This small molecule binds to this protein.
Small molecule (SMILES): CC[C@H]1OC(=O)[C@H](C)[C@@H](O[C@H]2C[C@@](C)(OC)[C@@H](O)[C@H](C)O2)[C@H](C)[C@@H](O[C@@H]2O[C@H](C)C[C@H](N(C)C)[C@H]2O)[C@](C)(OC)C[C@@H](C)C(=O)[C@H](C)[C@@H](O)[C@]1(C)O

Sequence of chain 1.A:
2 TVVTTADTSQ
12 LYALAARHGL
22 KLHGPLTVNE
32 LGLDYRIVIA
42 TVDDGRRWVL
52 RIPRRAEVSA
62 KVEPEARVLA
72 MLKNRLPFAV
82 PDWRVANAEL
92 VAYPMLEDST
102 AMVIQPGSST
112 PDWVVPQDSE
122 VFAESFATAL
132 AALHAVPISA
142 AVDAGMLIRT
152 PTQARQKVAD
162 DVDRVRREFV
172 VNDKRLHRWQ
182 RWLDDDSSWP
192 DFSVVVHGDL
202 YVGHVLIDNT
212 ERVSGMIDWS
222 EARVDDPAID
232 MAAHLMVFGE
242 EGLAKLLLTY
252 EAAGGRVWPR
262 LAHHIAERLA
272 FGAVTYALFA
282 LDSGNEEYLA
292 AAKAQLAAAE

Sequence of chain 2.A:
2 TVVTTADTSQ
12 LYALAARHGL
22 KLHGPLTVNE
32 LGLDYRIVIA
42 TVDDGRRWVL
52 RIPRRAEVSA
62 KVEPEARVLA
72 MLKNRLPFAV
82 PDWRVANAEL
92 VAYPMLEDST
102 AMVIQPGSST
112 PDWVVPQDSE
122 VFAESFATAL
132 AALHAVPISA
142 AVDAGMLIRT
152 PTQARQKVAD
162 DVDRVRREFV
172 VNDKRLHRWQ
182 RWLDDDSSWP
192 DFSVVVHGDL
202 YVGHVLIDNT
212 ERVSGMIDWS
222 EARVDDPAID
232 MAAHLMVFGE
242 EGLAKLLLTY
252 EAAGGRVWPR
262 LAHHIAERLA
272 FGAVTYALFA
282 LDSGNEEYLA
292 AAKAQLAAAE

Binding-site contacts:
Ligand atom C37 contacts residue VAL3 of chain 2.A at 3.8 Å (hydrophobic).
Ligand atom C34 contacts residue SER109 of chain 1.A at 3.9 Å.
Ligand atom C14 contacts residue MET237 of chain 1.A at 3.6 Å (hydrophobic).
Ligand atom C36 contacts residue MET103 of chain 1.A at 4.1 Å (hydrophobic).
Ligand atom C15 contacts residue ALA234 of chain 1.A at 4.1 Å (hydrophobic).
Ligand atom N1 contacts residue ASP200 of chain 1.A at 2.7 Å (salt-bridge).
Ligand atom C20 contacts residue ASP200 of chain 1.A at 3.7 Å.
Ligand atom C37 contacts residue VAL238 of chain 1.A at 3.7 Å (hydrophobic).
Ligand atom C23 contacts residue ASP200 of chain 1.A at 3.5 Å.
Ligand atom O1 contacts residue MET237 of chain 1.A at 3.7 Å.
Ligand atom C22 contacts residue ASP200 of chain 1.A at 4.1 Å.
Ligand atom C2 contacts residue TYR202 of chain 1.A at 3.6 Å (hydrophobic).
Ligand atom C15 contacts residue MET237 of chain 1.A at 3.9 Å (hydrophobic).
Ligand atom C28 contacts residue ASP200 of chain 1.A at 3.2 Å.
Ligand atom C31 contacts residue TYR202 of chain 1.A at 3.5 Å (hydrophobic).
Ligand atom C30 contacts residue ALA234 of chain 1.A at 4.0 Å (hydrophobic).
Ligand atom C35 contacts residue TYR202 of chain 1.A at 4.1 Å (hydrophobic).
Ligand atom C30 contacts residue TYR202 of chain 1.A at 4.0 Å (hydrophobic).
Ligand atom C28 contacts residue GLU222 of chain 1.A at 3.9 Å.
Ligand atom C30 contacts residue MET237 of chain 1.A at 3.5 Å (hydrophobic).
Ligand atom O6 contacts residue THR276 of chain 1.A at 3.8 Å.
Ligand atom C20 contacts residue ALA234 of chain 1.A at 4.1 Å (hydrophobic).
Ligand atom C36 contacts residue PRO112 of chain 1.A at 4.0 Å (hydrophobic).
Ligand atom C32 contacts residue TYR277 of chain 1.A at 3.7 Å (hydrophobic).
Ligand atom C19 contacts residue ALA233 of chain 1.A at 4.1 Å (hydrophobic).
Ligand atom O13 contacts residue PRO112 of chain 1.A at 3.7 Å.
Ligand atom C20 contacts residue LEU201 of chain 1.A at 3.8 Å (hydrophobic).
Ligand atom O5 contacts residue ASP200 of chain 1.A at 3.9 Å.
Ligand atom C21 contacts residue GLY273 of chain 1.A at 3.8 Å.
Ligand atom O8 contacts residue ASP200 of chain 1.A at 2.8 Å (salt-bridge).
Ligand atom C29 contacts residue ASP200 of chain 1.A at 3.6 Å.
Ligand atom C27 contacts residue THR276 of chain 1.A at 4.1 Å.
Ligand atom O13 contacts residue ILE105 of chain 1.A at 4.0 Å.
Ligand atom C27 contacts residue PHE280 of chain 1.A at 3.7 Å (hydrophobic).
Ligand atom C34 contacts residue ILE105 of chain 1.A at 4.0 Å (hydrophobic).
Ligand atom C34 contacts residue SER110 of chain 1.A at 4.0 Å.
Ligand atom C24 contacts residue ASP200 of chain 1.A at 3.3 Å.
Ligand atom C27 contacts residue TYR277 of chain 1.A at 3.9 Å (hydrophobic).
Ligand atom C25 contacts residue PHE280 of chain 1.A at 3.8 Å (hydrophobic).
Ligand atom O2 contacts residue TYR202 of chain 1.A at 3.6 Å.